Binding-site contacts:
Ligand atom C3 contacts residue PHE69 of chain 1.A at 3.7 Å (hydrophobic).
Ligand atom C3 contacts residue ALA68 of chain 1.A at 3.2 Å (hydrophobic).
Ligand atom C6 contacts residue LEU94 of chain 1.A at 3.7 Å (hydrophobic).
Ligand atom C23 contacts residue TYR159 of chain 1.A at 3.6 Å (hydrophobic).
Ligand atom C37 contacts residue PHE61 of chain 1.A at 3.2 Å (hydrophobic).
Ligand atom N26 contacts residue TYR159 of chain 1.A at 3.6 Å.
Ligand atom O27 contacts residue PHE155 of chain 1.A at 3.8 Å.
Ligand atom C35 contacts residue PHE61 of chain 1.A at 3.8 Å (hydrophobic).
Ligand atom C1 contacts residue LEU94 of chain 1.A at 3.2 Å (hydrophobic).
Ligand atom C35 contacts residue VAL105 of chain 1.A at 3.6 Å (hydrophobic).
Ligand atom C9 contacts residue TYR65 of chain 1.A at 3.2 Å (hydrophobic).
Ligand atom C36 contacts residue PHE61 of chain 1.A at 3.3 Å (hydrophobic).
Ligand atom C12 contacts residue GLY102 of chain 1.A at 3.7 Å.
Ligand atom C19 contacts residue GLY102 of chain 1.A at 3.2 Å.
Ligand atom N16 contacts residue GLY102 of chain 1.A at 3.2 Å.
Ligand atom C37 contacts residue TYR65 of chain 1.A at 3.8 Å (hydrophobic).
Ligand atom F7 contacts residue ALA68 of chain 1.A at 2.6 Å.
Ligand atom C2 contacts residue ALA68 of chain 1.A at 3.3 Å (hydrophobic).
Ligand atom O28 contacts residue TYR159 of chain 1.A at 3.7 Å.
Ligand atom S17 contacts residue GLY102 of chain 1.A at 3.7 Å.
Ligand atom C12 contacts residue ARG103 of chain 1.A at 3.5 Å.
Ligand atom O25 contacts residue ASN100 of chain 1.A at 3.6 Å (h-bond).
Ligand atom C4 contacts residue PHE61 of chain 1.A at 3.7 Å (hydrophobic).
Ligand atom C20 contacts residue TYR159 of chain 1.A at 3.4 Å (hydrophobic).
Ligand atom O15 contacts residue TYR65 of chain 1.A at 3.6 Å.
Ligand atom C22 contacts residue TYR159 of chain 1.A at 3.3 Å (hydrophobic).
Ligand atom C10 contacts residue TYR65 of chain 1.A at 3.0 Å (hydrophobic).
Ligand atom O27 contacts residue TRP101 of chain 1.A at 3.7 Å.
Ligand atom C19 contacts residue TYR159 of chain 1.A at 3.6 Å (hydrophobic).
Ligand atom O27 contacts residue GLY102 of chain 1.A at 3.3 Å.
Ligand atom C18 contacts residue TYR159 of chain 1.A at 3.7 Å (hydrophobic).
Ligand atom O27 contacts residue VAL105 of chain 1.A at 3.7 Å.
Ligand atom C2 contacts residue LEU94 of chain 1.A at 3.7 Å (hydrophobic).
Ligand atom N29 contacts residue TYR159 of chain 1.A at 3.5 Å.
Ligand atom O25 contacts residue GLY102 of chain 1.A at 3.2 Å (h-bond).
Ligand atom C18 contacts residue GLY102 of chain 1.A at 3.9 Å.
Ligand atom C4 contacts residue ALA68 of chain 1.A at 4.0 Å (hydrophobic).
Ligand atom F7 contacts residue LEU94 of chain 1.A at 3.9 Å.
Ligand atom C21 contacts residue TYR159 of chain 1.A at 3.2 Å (hydrophobic).
Ligand atom O25 contacts residue TRP101 of chain 1.A at 3.9 Å.

A small-molecule ligand and the protein it binds are described below.
Small molecule (SMILES): O=C(NS(=O)(=O)c1ccc(NCCSc2ccccc2)c([N+](=O)[O-])c1)c1ccc(-c2ccc(F)cc2)cc1

Sequence of chain 1.A:
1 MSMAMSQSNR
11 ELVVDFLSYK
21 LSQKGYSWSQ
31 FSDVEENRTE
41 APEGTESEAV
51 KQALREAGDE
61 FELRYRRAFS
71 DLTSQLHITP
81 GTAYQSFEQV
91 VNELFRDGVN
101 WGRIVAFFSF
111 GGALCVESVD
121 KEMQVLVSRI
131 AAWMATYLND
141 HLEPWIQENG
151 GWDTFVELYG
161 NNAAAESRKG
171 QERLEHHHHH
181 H